Sequence of chain 2.A:
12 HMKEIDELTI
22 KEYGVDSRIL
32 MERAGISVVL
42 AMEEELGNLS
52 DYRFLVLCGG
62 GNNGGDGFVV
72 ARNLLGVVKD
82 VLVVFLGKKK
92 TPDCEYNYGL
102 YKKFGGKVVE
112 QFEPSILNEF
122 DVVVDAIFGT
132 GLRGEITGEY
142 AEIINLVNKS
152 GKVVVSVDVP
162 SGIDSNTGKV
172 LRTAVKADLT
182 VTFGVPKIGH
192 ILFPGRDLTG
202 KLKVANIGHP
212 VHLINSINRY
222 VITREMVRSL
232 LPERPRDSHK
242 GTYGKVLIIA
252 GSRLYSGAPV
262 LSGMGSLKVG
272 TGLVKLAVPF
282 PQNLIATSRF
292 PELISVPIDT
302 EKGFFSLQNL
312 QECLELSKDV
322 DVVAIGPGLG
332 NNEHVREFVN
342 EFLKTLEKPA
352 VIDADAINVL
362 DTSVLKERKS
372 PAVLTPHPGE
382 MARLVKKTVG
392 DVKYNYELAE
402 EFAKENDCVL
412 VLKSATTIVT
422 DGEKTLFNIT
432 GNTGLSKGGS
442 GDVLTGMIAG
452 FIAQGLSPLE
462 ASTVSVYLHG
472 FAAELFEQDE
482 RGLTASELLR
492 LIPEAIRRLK

Binding-site contacts:
Ligand atom O contacts residue ALA206 of chain 5.A at 3.2 Å.
Ligand atom CH2 contacts residue ILE37 of chain 2.A at 3.7 Å (hydrophobic).
Ligand atom CZ contacts residue ALA42 of chain 5.A at 3.6 Å (hydrophobic).
Ligand atom CA contacts residue VAL205 of chain 5.A at 3.2 Å (hydrophobic).
Ligand atom O contacts residue VAL205 of chain 5.A at 3.5 Å (h-bond).
Ligand atom CB contacts residue GLU44 of chain 2.A at 3.5 Å.
Ligand atom CE3 contacts residue LEU41 of chain 2.A at 3.8 Å (hydrophobic).
Ligand atom CD2 contacts residue GLU45 of chain 5.A at 3.7 Å.
Ligand atom C contacts residue GLU44 of chain 2.A at 3.8 Å.
Ligand atom CH2 contacts residue ARG34 of chain 5.A at 3.5 Å.
Ligand atom CD2 contacts residue ASN207 of chain 5.A at 3.9 Å.
Ligand atom N contacts residue GLU44 of chain 2.A at 3.1 Å (salt-bridge).
Ligand atom CD1 contacts residue ASN74 of chain 2.A at 3.8 Å.
Ligand atom CZ2 contacts residue ASN74 of chain 2.A at 3.5 Å.
Ligand atom CE2 contacts residue ASN207 of chain 5.A at 3.4 Å.
Ligand atom CE2 contacts residue VAL40 of chain 2.A at 3.7 Å (hydrophobic).
Ligand atom CE1 contacts residue ALA206 of chain 5.A at 3.9 Å (hydrophobic).
Ligand atom CE1 contacts residue SER38 of chain 5.A at 3.8 Å.
Ligand atom C contacts residue ASN207 of chain 5.A at 3.9 Å.
Ligand atom CZ contacts residue SER38 of chain 5.A at 3.3 Å.
Ligand atom CD2 contacts residue VAL40 of chain 2.A at 3.6 Å (hydrophobic).
Ligand atom CG contacts residue VAL40 of chain 2.A at 3.8 Å (hydrophobic).
Ligand atom CD2 contacts residue LEU41 of chain 5.A at 3.6 Å (hydrophobic).
Ligand atom O contacts residue LYS204 of chain 5.A at 3.7 Å.
Ligand atom NE1 contacts residue ASN207 of chain 5.A at 3.5 Å (h-bond).
Ligand atom CD1 contacts residue VAL40 of chain 2.A at 3.9 Å (hydrophobic).
Ligand atom CA contacts residue VAL205 of chain 5.A at 3.8 Å (hydrophobic).
Ligand atom NE1 contacts residue VAL40 of chain 2.A at 3.8 Å.
Ligand atom O contacts residue VAL205 of chain 5.A at 2.8 Å (h-bond).
Ligand atom CD1 contacts residue ASN207 of chain 5.A at 3.6 Å.
Ligand atom N contacts residue GLU44 of chain 2.A at 2.9 Å (salt-bridge).
Ligand atom CA contacts residue GLU44 of chain 2.A at 3.8 Å.
Ligand atom CZ2 contacts residue ASN207 of chain 5.A at 3.6 Å.
Ligand atom CZ2 contacts residue ARG34 of chain 5.A at 3.6 Å.
Ligand atom C contacts residue VAL205 of chain 5.A at 3.4 Å (hydrophobic).
Ligand atom NE1 contacts residue ASN74 of chain 2.A at 2.9 Å (h-bond).
Ligand atom N contacts residue VAL205 of chain 5.A at 2.8 Å (h-bond).
Ligand atom O contacts residue ASN207 of chain 5.A at 3.2 Å (h-bond).
Ligand atom O contacts residue ASN207 of chain 5.A at 2.8 Å (h-bond).
Ligand atom CE2 contacts residue GLU45 of chain 5.A at 3.8 Å.

The small molecule below binds the protein below.
Small molecule (SMILES): CC(C)C[C@H](NC(=O)[C@H](CC1=c2ccccc2=NC1)NC(=O)[C@H](C)N)C(=O)N[C@@H](Cc1ccccc1)C(=O)N[C@@H](CCC(=O)O)C(=O)N[C@@H](C)C=O

Sequence of chain 5.A:
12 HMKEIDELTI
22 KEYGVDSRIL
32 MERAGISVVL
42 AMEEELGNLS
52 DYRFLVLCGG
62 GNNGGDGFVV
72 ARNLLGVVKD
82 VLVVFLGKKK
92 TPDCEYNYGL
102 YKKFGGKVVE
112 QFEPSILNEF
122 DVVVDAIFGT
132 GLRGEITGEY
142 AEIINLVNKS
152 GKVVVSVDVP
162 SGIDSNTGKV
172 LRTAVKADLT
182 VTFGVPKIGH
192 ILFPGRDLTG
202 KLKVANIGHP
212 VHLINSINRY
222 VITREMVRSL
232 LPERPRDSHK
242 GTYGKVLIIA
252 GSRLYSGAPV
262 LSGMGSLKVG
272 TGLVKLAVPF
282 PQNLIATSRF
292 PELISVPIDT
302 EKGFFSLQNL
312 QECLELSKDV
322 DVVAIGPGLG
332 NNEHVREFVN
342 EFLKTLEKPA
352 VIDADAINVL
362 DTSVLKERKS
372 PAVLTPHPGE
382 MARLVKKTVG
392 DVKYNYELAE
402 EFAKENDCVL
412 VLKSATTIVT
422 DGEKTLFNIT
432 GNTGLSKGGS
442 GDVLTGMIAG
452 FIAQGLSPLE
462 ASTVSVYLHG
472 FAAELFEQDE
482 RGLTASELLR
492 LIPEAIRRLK